Sequence of chain 1.A:
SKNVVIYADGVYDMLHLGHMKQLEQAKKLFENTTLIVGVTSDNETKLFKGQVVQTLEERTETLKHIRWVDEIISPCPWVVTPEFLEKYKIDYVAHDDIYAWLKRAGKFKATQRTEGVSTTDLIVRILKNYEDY

Binding-site contacts:
Ligand atom BR01 contacts residue TYR125 of chain 1.A at 3.7 Å.
Ligand atom C05 contacts residue ILE109 of chain 1.A at 3.2 Å (hydrophobic).
Ligand atom C05 contacts residue ILE110 of chain 1.A at 3.8 Å (hydrophobic).
Ligand atom N04 contacts residue ILE109 of chain 1.A at 4.5 Å.
Ligand atom C03 contacts residue GLU108 of chain 1.A at 3.7 Å.
Ligand atom C02 contacts residue TYR125 of chain 1.A at 3.8 Å (hydrophobic).
Ligand atom C03 contacts residue TYR125 of chain 1.A at 4.2 Å (hydrophobic).
Ligand atom C05 contacts residue GLU108 of chain 1.A at 4.0 Å.
Ligand atom N04 contacts residue GLU108 of chain 1.A at 2.9 Å (salt-bridge).
Ligand atom N06 contacts residue ILE110 of chain 1.A at 3.8 Å.
Ligand atom N06 contacts residue ILE109 of chain 1.A at 3.7 Å.
Ligand atom N06 contacts residue TYR125 of chain 1.A at 4.2 Å.

This small molecule binds to this protein.
Small molecule (SMILES): Brc1c[nH]cn1